Binding-site contacts:
Ligand atom O5 contacts residue ASN340 of chain 1.D at 2.4 Å (h-bond).
Ligand atom C4 contacts residue ASN340 of chain 1.D at 4.3 Å.
Ligand atom C5 contacts residue HIS336 of chain 1.D at 4.5 Å.
Ligand atom C7 contacts residue ASN340 of chain 1.D at 4.0 Å.
Ligand atom O5 contacts residue HIS336 of chain 1.D at 3.3 Å.
Ligand atom C5 contacts residue ASN340 of chain 1.D at 3.7 Å.
Ligand atom C2 contacts residue ASN340 of chain 1.D at 2.5 Å.
Ligand atom C3 contacts residue ASN340 of chain 1.D at 3.9 Å.
Ligand atom C1 contacts residue HIS336 of chain 1.D at 3.4 Å.
Ligand atom C1 contacts residue ASN340 of chain 1.D at 1.5 Å.
Ligand atom N2 contacts residue ASN340 of chain 1.D at 2.9 Å (h-bond).

Sequence of chain 1.D:
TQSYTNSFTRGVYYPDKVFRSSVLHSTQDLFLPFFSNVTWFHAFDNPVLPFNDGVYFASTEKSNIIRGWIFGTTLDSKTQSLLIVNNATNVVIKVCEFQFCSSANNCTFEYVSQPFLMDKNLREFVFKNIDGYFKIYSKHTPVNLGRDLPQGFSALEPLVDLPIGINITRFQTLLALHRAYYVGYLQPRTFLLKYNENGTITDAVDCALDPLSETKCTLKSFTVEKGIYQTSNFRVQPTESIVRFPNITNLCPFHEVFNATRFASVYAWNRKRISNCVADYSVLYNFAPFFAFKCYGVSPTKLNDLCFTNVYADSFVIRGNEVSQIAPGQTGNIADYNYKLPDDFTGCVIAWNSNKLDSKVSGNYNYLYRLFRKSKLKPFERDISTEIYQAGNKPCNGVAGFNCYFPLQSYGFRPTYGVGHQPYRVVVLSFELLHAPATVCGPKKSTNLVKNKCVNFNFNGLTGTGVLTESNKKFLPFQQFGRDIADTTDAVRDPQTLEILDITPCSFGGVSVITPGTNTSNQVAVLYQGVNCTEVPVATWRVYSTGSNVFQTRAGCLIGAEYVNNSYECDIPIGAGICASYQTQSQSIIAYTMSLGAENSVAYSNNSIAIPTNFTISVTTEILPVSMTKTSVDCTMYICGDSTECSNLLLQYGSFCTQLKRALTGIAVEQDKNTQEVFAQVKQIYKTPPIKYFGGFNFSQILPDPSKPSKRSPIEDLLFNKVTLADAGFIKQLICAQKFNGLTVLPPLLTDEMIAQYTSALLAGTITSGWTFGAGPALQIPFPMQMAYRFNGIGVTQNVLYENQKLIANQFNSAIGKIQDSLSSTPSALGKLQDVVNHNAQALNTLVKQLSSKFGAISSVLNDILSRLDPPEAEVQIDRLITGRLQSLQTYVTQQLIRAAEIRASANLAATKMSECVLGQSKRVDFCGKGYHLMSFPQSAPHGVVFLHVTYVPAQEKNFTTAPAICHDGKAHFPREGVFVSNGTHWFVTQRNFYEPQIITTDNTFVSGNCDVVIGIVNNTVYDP

A small-molecule ligand and the protein it binds are described below.
Small molecule (SMILES): CC(=O)N[C@@H]1[C@@H](O)[C@H](O)[C@@H](CO)O[C@H]1O